Sequence of chain 1.A:
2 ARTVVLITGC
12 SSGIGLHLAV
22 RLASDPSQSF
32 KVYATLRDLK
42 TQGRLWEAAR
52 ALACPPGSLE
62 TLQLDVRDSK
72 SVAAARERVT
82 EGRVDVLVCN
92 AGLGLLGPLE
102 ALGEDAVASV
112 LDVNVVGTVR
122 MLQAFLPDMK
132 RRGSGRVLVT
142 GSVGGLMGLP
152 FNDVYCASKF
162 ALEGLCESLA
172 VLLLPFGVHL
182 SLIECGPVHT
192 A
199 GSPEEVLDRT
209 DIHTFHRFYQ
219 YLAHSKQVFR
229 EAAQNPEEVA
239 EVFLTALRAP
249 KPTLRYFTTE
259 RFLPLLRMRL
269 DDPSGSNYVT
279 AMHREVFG

Binding-site contacts:
Ligand atom CAC contacts residue VAL144 of chain 1.A at 4.3 Å (hydrophobic).
Ligand atom CAL contacts residue PHE227 of chain 1.A at 3.3 Å (hydrophobic).
Ligand atom OAI contacts residue TYR156 of chain 1.A at 3.2 Å (h-bond).
Ligand atom CAB contacts residue VAL144 of chain 1.A at 3.5 Å (hydrophobic).
Ligand atom CAD contacts residue PHE227 of chain 1.A at 4.3 Å (hydrophobic).
Ligand atom CBK contacts residue VAL226 of chain 1.A at 4.1 Å (hydrophobic).
Ligand atom CAK contacts residue PHE227 of chain 1.A at 4.4 Å (hydrophobic).
Ligand atom CBD contacts residue TYR219 of chain 1.A at 3.5 Å (hydrophobic).
Ligand atom CAJ contacts residue TYR219 of chain 1.A at 4.2 Å (hydrophobic).
Ligand atom CBF contacts residue VAL226 of chain 1.A at 4.1 Å (hydrophobic).
Ligand atom CAJ contacts residue LEU150 of chain 1.A at 4.3 Å (hydrophobic).
Ligand atom CBG contacts residue HIS222 of chain 1.A at 3.6 Å.
Ligand atom CBF contacts residue HIS222 of chain 1.A at 3.5 Å.
Ligand atom C49 contacts residue VAL144 of chain 1.A at 3.1 Å (hydrophobic).
Ligand atom OBH contacts residue MET280 of chain 1.A at 3.6 Å (h-bond).
Ligand atom CAE contacts residue TYR219 of chain 1.A at 4.0 Å (hydrophobic).
Ligand atom CAK contacts residue TYR219 of chain 1.A at 3.5 Å (hydrophobic).
Ligand atom C49 contacts residue PRO188 of chain 1.A at 4.0 Å (hydrophobic).
Ligand atom OBH contacts residue VAL284 of chain 1.A at 4.3 Å.
Ligand atom OAI contacts residue SER143 of chain 1.A at 3.5 Å (h-bond).
Ligand atom CAL contacts residue VAL226 of chain 1.A at 4.2 Å (hydrophobic).
Ligand atom OBH contacts residue LEU263 of chain 1.A at 4.2 Å.
Ligand atom CAL contacts residue SER223 of chain 1.A at 2.7 Å.
Ligand atom CAB contacts residue PRO188 of chain 1.A at 3.5 Å (hydrophobic).
Ligand atom OBH contacts residue GLU283 of chain 1.A at 3.5 Å (salt-bridge).
Ligand atom C9 contacts residue TYR156 of chain 1.A at 4.2 Å (hydrophobic).
Ligand atom CAK contacts residue SER223 of chain 1.A at 3.3 Å.
Ligand atom CAF contacts residue TYR156 of chain 1.A at 4.3 Å (hydrophobic).
Ligand atom CAE contacts residue ASN153 of chain 1.A at 4.4 Å.
Ligand atom C9 contacts residue GLY145 of chain 1.A at 4.0 Å.
Ligand atom OBH contacts residue HIS222 of chain 1.A at 3.2 Å (h-bond).
Ligand atom C49 contacts residue GLY187 of chain 1.A at 4.4 Å.
Ligand atom CAB contacts residue GLY187 of chain 1.A at 3.7 Å.
Ligand atom CBD contacts residue SER223 of chain 1.A at 3.8 Å.
Ligand atom CBE contacts residue VAL226 of chain 1.A at 4.3 Å (hydrophobic).
Ligand atom C9 contacts residue LEU150 of chain 1.A at 3.4 Å (hydrophobic).
Ligand atom CBG contacts residue VAL226 of chain 1.A at 4.3 Å (hydrophobic).
Ligand atom CBJ contacts residue VAL226 of chain 1.A at 4.2 Å (hydrophobic).
Ligand atom C9 contacts residue VAL144 of chain 1.A at 3.7 Å (hydrophobic).
Ligand atom C9 contacts residue SER143 of chain 1.A at 3.6 Å.

This protein binds this small molecule.
Small molecule (SMILES): CCCCN(C)C(=O)CCCCCCCCCC[C@@H]1Cc2cc(O)ccc2[C@H]2CC[C@]3(C)[C@@H](O)[C@H](Cl)C[C@H]3[C@H]12